Binding-site contacts:
Ligand atom O5 contacts residue GLU133 of chain 1.A at 4.2 Å.
Ligand atom C8 contacts residue ASN19 of chain 1.A at 4.5 Å.
Ligand atom C7 contacts residue ARG136 of chain 1.A at 4.3 Å.
Ligand atom C6 contacts residue VAL22 of chain 1.A at 3.8 Å (hydrophobic).
Ligand atom O6 contacts residue LEU129 of chain 1.A at 4.0 Å.
Ligand atom C3 contacts residue ASN19 of chain 1.A at 3.8 Å.
Ligand atom C1 contacts residue ASN19 of chain 1.A at 1.4 Å.
Ligand atom O7 contacts residue GLU133 of chain 1.A at 4.5 Å.
Ligand atom C1 contacts residue GLU133 of chain 1.A at 4.5 Å.
Ligand atom C2 contacts residue ASN19 of chain 1.A at 2.4 Å.
Ligand atom O5 contacts residue ASN19 of chain 1.A at 2.3 Å (h-bond).
Ligand atom C7 contacts residue ASN19 of chain 1.A at 3.3 Å.
Ligand atom O7 contacts residue ASN19 of chain 1.A at 3.2 Å (h-bond).
Ligand atom O6 contacts residue VAL22 of chain 1.A at 4.0 Å.
Ligand atom O5 contacts residue VAL22 of chain 1.A at 3.4 Å.
Ligand atom C5 contacts residue ASN19 of chain 1.A at 3.6 Å.
Ligand atom N2 contacts residue ASN19 of chain 1.A at 2.9 Å (h-bond).
Ligand atom C4 contacts residue ASN19 of chain 1.A at 4.2 Å.
Ligand atom C5 contacts residue VAL22 of chain 1.A at 4.2 Å (hydrophobic).
Ligand atom C6 contacts residue LEU129 of chain 1.A at 4.4 Å (hydrophobic).
Ligand atom C1 contacts residue VAL22 of chain 1.A at 4.3 Å (hydrophobic).
Ligand atom O7 contacts residue ARG136 of chain 1.A at 3.2 Å (salt-bridge).

This protein binds this small molecule.
Small molecule (SMILES): CC(=O)N[C@@H]1[C@@H](O)[C@H](O)[C@@H](CO)O[C@H]1O

Sequence of chain 1.A:
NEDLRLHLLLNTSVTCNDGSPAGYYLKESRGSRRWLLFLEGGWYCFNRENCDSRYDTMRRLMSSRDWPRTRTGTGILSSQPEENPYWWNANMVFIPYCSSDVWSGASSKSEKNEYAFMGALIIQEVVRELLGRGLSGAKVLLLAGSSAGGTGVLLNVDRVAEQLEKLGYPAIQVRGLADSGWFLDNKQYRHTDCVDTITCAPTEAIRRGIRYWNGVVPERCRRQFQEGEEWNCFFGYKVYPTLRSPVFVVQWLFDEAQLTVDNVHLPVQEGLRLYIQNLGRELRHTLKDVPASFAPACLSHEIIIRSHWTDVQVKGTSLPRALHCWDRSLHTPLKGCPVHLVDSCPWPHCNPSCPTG